The small molecule below binds the protein below.
Small molecule (SMILES): C[C@]12CCC(=O)C[C@@H]1CC[C@@H]1[C@@H]2CC[C@]2(C)[C@@H](O)CC[C@@H]12

Binding-site contacts:
Ligand atom C19 contacts residue MET75 of chain 1.C at 4.2 Å (hydrophobic).
Ligand atom C6 contacts residue VAL79 of chain 1.C at 4.0 Å (hydrophobic).
Ligand atom C17 contacts residue THR210 of chain 1.C at 3.8 Å.
Ligand atom C19 contacts residue MET78 of chain 1.C at 3.8 Å (hydrophobic).
Ligand atom C13 contacts residue ASN38 of chain 1.C at 3.7 Å.
Ligand atom C3 contacts residue ARG85 of chain 1.C at 4.2 Å.
Ligand atom C12 contacts residue MET228 of chain 1.C at 4.0 Å (hydrophobic).
Ligand atom O17 contacts residue THR210 of chain 1.C at 2.6 Å (h-bond).
Ligand atom C16 contacts residue MET113 of chain 1.C at 4.0 Å (hydrophobic).
Ligand atom O3 contacts residue LEU40 of chain 1.C at 4.0 Å.
Ligand atom C17 contacts residue ASN38 of chain 1.C at 3.2 Å.
Ligand atom C9 contacts residue LEU37 of chain 1.C at 4.1 Å (hydrophobic).
Ligand atom C6 contacts residue PHE97 of chain 1.C at 3.9 Å (hydrophobic).
Ligand atom O3 contacts residue MET78 of chain 1.C at 4.2 Å.
Ligand atom C1 contacts residue GLY41 of chain 1.C at 3.9 Å.
Ligand atom C2 contacts residue LEU40 of chain 1.C at 4.0 Å (hydrophobic).
Ligand atom C1 contacts residue LEU37 of chain 1.C at 4.0 Å (hydrophobic).
Ligand atom C3 contacts residue GLN44 of chain 1.C at 3.9 Å.
Ligand atom C15 contacts residue MET113 of chain 1.C at 3.8 Å (hydrophobic).
Ligand atom C2 contacts residue GLN44 of chain 1.C at 3.4 Å.
Ligand atom C18 contacts residue MET75 of chain 1.C at 3.6 Å (hydrophobic).
Ligand atom C13 contacts residue THR210 of chain 1.C at 4.1 Å.
Ligand atom C5 contacts residue PHE97 of chain 1.C at 3.8 Å (hydrophobic).
Ligand atom O17 contacts residue ASN38 of chain 1.C at 2.6 Å (h-bond).
Ligand atom O17 contacts residue PHE224 of chain 1.C at 3.8 Å.
Ligand atom C11 contacts residue LEU37 of chain 1.C at 3.5 Å (hydrophobic).
Ligand atom C12 contacts residue ASN38 of chain 1.C at 3.3 Å.
Ligand atom O3 contacts residue PHE97 of chain 1.C at 3.6 Å.
Ligand atom C4 contacts residue PHE97 of chain 1.C at 3.8 Å (hydrophobic).
Ligand atom C17 contacts residue LEU34 of chain 1.C at 3.8 Å (hydrophobic).
Ligand atom C16 contacts residue LEU34 of chain 1.C at 3.7 Å (hydrophobic).
Ligand atom O3 contacts residue ARG85 of chain 1.C at 3.0 Å (salt-bridge).
Ligand atom C12 contacts residue LEU37 of chain 1.C at 3.6 Å (hydrophobic).
Ligand atom O3 contacts residue GLN44 of chain 1.C at 3.4 Å (h-bond).
Ligand atom C16 contacts residue PHE209 of chain 1.C at 4.1 Å (hydrophobic).
Ligand atom C16 contacts residue THR210 of chain 1.C at 4.2 Å.
Ligand atom O3 contacts residue MET82 of chain 1.C at 3.6 Å.
Ligand atom C18 contacts residue THR210 of chain 1.C at 3.4 Å.
Ligand atom C3 contacts residue PHE97 of chain 1.C at 3.9 Å (hydrophobic).
Ligand atom C4 contacts residue MET78 of chain 1.C at 4.0 Å (hydrophobic).

Sequence of chain 1.C:
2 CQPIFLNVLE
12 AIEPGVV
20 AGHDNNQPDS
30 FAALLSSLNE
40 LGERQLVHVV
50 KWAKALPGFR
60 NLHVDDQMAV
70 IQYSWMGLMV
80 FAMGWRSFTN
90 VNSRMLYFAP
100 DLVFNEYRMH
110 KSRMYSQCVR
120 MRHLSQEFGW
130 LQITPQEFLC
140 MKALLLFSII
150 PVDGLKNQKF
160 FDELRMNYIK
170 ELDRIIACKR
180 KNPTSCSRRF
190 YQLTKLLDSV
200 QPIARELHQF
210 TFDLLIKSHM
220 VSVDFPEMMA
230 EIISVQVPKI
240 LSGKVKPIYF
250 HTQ